Sequence of chain 1.A:
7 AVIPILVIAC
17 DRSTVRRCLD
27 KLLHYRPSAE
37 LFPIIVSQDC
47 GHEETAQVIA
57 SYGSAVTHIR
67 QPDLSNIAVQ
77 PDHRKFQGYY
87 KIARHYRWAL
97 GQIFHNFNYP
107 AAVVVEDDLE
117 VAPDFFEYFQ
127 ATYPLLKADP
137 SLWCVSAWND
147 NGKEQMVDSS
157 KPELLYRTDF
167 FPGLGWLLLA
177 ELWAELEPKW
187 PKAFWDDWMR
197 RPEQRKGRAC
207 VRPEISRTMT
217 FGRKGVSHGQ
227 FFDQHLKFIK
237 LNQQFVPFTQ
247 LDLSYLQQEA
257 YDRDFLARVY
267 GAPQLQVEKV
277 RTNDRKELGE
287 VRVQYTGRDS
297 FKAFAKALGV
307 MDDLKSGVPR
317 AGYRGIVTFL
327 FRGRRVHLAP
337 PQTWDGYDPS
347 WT

Binding-site contacts:
Ligand atom C4' contacts residue GLU112 of chain 1.A at 3.4 Å.
Ligand atom O4 contacts residue LYS87 of chain 1.A at 3.4 Å.
Ligand atom C6 contacts residue VAL222 of chain 1.A at 3.5 Å (hydrophobic).
Ligand atom O3B contacts residue GLU112 of chain 1.A at 3.3 Å.
Ligand atom O4' contacts residue TRP191 of chain 1.A at 2.8 Å (h-bond).
Ligand atom O4' contacts residue GLU112 of chain 1.A at 2.5 Å (salt-bridge).
Ligand atom C8' contacts residue LEU170 of chain 1.A at 3.3 Å (hydrophobic).
Ligand atom O4 contacts residue CYS46 of chain 1.A at 3.5 Å (h-bond).
Ligand atom PB contacts residue MN1 of chain 1.B at 3.3 Å.
Ligand atom C6' contacts residue TRP191 of chain 1.A at 3.4 Å (hydrophobic).
Ligand atom O3B contacts residue ILE14 of chain 1.A at 3.0 Å (h-bond).
Ligand atom O2' contacts residue ASP113 of chain 1.A at 3.2 Å (salt-bridge).
Ligand atom O3' contacts residue GLU112 of chain 1.A at 2.7 Å (salt-bridge).
Ligand atom C3B contacts residue ASP113 of chain 1.A at 3.1 Å.
Ligand atom O1A contacts residue ARG18 of chain 1.A at 3.3 Å (salt-bridge).
Ligand atom O2 contacts residue ASP45 of chain 1.A at 3.5 Å (salt-bridge).
Ligand atom O4B contacts residue ILE88 of chain 1.A at 3.4 Å.
Ligand atom O1A contacts residue GLY221 of chain 1.A at 3.2 Å.
Ligand atom O2' contacts residue ALA15 of chain 1.A at 3.2 Å.
Ligand atom O2A contacts residue ARG18 of chain 1.A at 2.8 Å (salt-bridge).
Ligand atom O2A contacts residue ASP114 of chain 1.A at 3.2 Å (salt-bridge).
Ligand atom O1B contacts residue SER223 of chain 1.A at 2.5 Å (h-bond).
Ligand atom C4' contacts residue TRP191 of chain 1.A at 3.5 Å (hydrophobic).
Ligand atom C3' contacts residue GLU112 of chain 1.A at 3.1 Å.
Ligand atom N3 contacts residue ASP45 of chain 1.A at 2.9 Å (salt-bridge).
Ligand atom O2B contacts residue MN1 of chain 1.B at 2.1 Å.
Ligand atom O6' contacts residue TYR85 of chain 1.A at 3.0 Å.
Ligand atom O3B contacts residue ASP113 of chain 1.A at 2.9 Å (salt-bridge).
Ligand atom PA contacts residue MN1 of chain 1.B at 3.3 Å.
Ligand atom C4B contacts residue GLU112 of chain 1.A at 3.4 Å.
Ligand atom C8' contacts residue LEU232 of chain 1.A at 3.3 Å (hydrophobic).
Ligand atom C5 contacts residue VAL222 of chain 1.A at 3.5 Å (hydrophobic).
Ligand atom C6' contacts residue ASP192 of chain 1.A at 3.3 Å.
Ligand atom O1A contacts residue VAL222 of chain 1.A at 2.7 Å (h-bond).
Ligand atom O2A contacts residue MN1 of chain 1.B at 2.1 Å.
Ligand atom O2 contacts residue HIS91 of chain 1.A at 2.7 Å (h-bond).
Ligand atom O2' contacts residue CYS16 of chain 1.A at 3.4 Å (h-bond).
Ligand atom O3A contacts residue VAL222 of chain 1.A at 3.4 Å (h-bond).
Ligand atom C2B contacts residue ASP113 of chain 1.A at 3.6 Å.
Ligand atom C5B contacts residue GLU112 of chain 1.A at 3.5 Å.

This protein binds this small molecule.
Small molecule (SMILES): CC(=O)N[C@H]1[C@@H](O[P](=O)(O)O[P](=O)(O)OC[C@H]2O[C@@H](n3ccc(=O)[nH]c3=O)[C@H](O)[C@@H]2O)O[C@H](CO)[C@@H](O)[C@@H]1O